A small-molecule ligand and the protein it binds are described below.
Small molecule (SMILES): CC(=O)N[C@@H]1[C@@H](O)[C@H](O)[C@@H](CO)O[C@H]1O

Binding-site contacts:
Ligand atom O5 contacts residue ASN174 of chain 1.A at 2.4 Å (h-bond).
Ligand atom C2 contacts residue GLU218 of chain 1.A at 4.0 Å.
Ligand atom C3 contacts residue LYS137 of chain 1.A at 4.4 Å.
Ligand atom C2 contacts residue ASN174 of chain 1.A at 2.4 Å.
Ligand atom O3 contacts residue LYS137 of chain 1.A at 3.6 Å (salt-bridge).
Ligand atom C3 contacts residue GLU218 of chain 1.A at 3.8 Å.
Ligand atom C7 contacts residue ASN174 of chain 1.A at 3.1 Å.
Ligand atom C8 contacts residue GLU218 of chain 1.A at 3.5 Å.
Ligand atom O3 contacts residue GLU218 of chain 1.A at 3.8 Å.
Ligand atom O7 contacts residue ASN174 of chain 1.A at 3.1 Å (h-bond).
Ligand atom C5 contacts residue ASN174 of chain 1.A at 3.6 Å.
Ligand atom C4 contacts residue ASN174 of chain 1.A at 4.2 Å.
Ligand atom C7 contacts residue GLU218 of chain 1.A at 3.8 Å.
Ligand atom C3 contacts residue ASN174 of chain 1.A at 3.7 Å.
Ligand atom N2 contacts residue GLU218 of chain 1.A at 3.0 Å (salt-bridge).
Ligand atom N2 contacts residue ASN174 of chain 1.A at 2.9 Å (h-bond).
Ligand atom C1 contacts residue ASN174 of chain 1.A at 1.4 Å.
Ligand atom C8 contacts residue ASN174 of chain 1.A at 4.1 Å.

Sequence of chain 1.A:
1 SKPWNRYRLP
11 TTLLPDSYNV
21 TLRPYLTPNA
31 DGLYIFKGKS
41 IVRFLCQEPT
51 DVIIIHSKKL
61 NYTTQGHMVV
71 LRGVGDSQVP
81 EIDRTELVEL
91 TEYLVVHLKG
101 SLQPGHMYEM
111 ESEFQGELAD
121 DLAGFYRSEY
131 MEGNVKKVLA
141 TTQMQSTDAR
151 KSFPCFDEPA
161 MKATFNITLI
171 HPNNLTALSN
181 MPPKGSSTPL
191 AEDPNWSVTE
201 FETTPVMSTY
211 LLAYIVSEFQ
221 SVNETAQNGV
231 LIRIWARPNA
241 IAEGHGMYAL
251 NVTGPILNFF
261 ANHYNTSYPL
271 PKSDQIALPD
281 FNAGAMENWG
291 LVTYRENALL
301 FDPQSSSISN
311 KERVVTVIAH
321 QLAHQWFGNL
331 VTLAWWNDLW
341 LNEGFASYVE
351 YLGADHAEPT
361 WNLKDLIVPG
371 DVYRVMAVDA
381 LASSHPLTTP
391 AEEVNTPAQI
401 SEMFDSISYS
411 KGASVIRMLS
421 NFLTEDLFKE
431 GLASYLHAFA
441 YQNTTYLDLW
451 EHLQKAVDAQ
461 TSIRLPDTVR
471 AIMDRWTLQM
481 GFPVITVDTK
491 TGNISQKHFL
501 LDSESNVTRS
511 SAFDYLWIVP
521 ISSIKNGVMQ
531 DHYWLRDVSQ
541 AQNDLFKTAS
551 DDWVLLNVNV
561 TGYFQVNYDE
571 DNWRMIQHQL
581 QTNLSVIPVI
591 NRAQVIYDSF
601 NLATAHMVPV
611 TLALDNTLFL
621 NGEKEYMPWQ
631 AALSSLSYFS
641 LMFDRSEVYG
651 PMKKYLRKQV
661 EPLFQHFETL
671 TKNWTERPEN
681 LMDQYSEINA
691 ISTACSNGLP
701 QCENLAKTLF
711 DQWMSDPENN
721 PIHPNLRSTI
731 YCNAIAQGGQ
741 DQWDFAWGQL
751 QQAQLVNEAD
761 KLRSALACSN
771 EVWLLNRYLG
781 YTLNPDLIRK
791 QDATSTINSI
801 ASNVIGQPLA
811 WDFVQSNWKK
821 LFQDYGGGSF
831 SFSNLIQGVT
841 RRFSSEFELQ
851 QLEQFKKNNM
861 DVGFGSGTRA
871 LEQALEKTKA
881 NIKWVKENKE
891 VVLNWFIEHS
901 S